Binding-site contacts:
Ligand atom O1 contacts residue SER63 of chain 1.A at 3.0 Å (h-bond).
Ligand atom C22 contacts residue VAL60 of chain 1.A at 3.8 Å (hydrophobic).
Ligand atom O2 contacts residue SER101 of chain 1.A at 3.5 Å.
Ligand atom C11 contacts residue SER101 of chain 1.A at 3.6 Å.
Ligand atom C34 contacts residue LEU230 of chain 1.A at 3.6 Å (hydrophobic).
Ligand atom C10 contacts residue SER101 of chain 1.A at 4.0 Å.
Ligand atom C5 contacts residue VAL126 of chain 1.A at 3.8 Å (hydrophobic).
Ligand atom O3 contacts residue HIS223 of chain 1.A at 3.8 Å.
Ligand atom C7 contacts residue ILE97 of chain 1.A at 3.8 Å (hydrophobic).
Ligand atom C10 contacts residue TRP112 of chain 1.A at 3.9 Å (hydrophobic).
Ligand atom C32 contacts residue VAL126 of chain 1.A at 4.0 Å (hydrophobic).
Ligand atom O1 contacts residue ARG100 of chain 1.A at 2.5 Å (salt-bridge).
Ligand atom C5 contacts residue TYR121 of chain 1.A at 4.0 Å (hydrophobic).
Ligand atom O3 contacts residue TYR227 of chain 1.A at 3.7 Å.
Ligand atom C30 contacts residue VAL126 of chain 1.A at 3.7 Å (hydrophobic).
Ligand atom C4 contacts residue VAL126 of chain 1.A at 3.7 Å (hydrophobic).
Ligand atom C12 contacts residue SER101 of chain 1.A at 3.7 Å.
Ligand atom C37 contacts residue TYR227 of chain 1.A at 3.7 Å (hydrophobic).
Ligand atom C17 contacts residue SER63 of chain 1.A at 3.6 Å.
Ligand atom O2 contacts residue SER104 of chain 1.A at 2.8 Å (h-bond).
Ligand atom O4 contacts residue HIS223 of chain 1.A at 2.1 Å (h-bond).
Ligand atom C14 contacts residue CYS114 of chain 1.A at 3.9 Å (hydrophobic).
Ligand atom C29 contacts residue THR132 of chain 1.A at 4.0 Å.
Ligand atom C24 contacts residue HIS223 of chain 1.A at 3.6 Å.
Ligand atom C12 contacts residue LEU59 of chain 1.A at 4.1 Å (hydrophobic).
Ligand atom C14 contacts residue SER104 of chain 1.A at 3.7 Å.
Ligand atom C25 contacts residue LEU135 of chain 1.A at 3.7 Å (hydrophobic).
Ligand atom O4 contacts residue PHE248 of chain 1.A at 3.8 Å.
Ligand atom C33 contacts residue LEU230 of chain 1.A at 4.0 Å (hydrophobic).
Ligand atom C31 contacts residue VAL126 of chain 1.A at 3.1 Å (hydrophobic).
Ligand atom C33 contacts residue LEU53 of chain 1.A at 3.6 Å (hydrophobic).
Ligand atom C16 contacts residue SER63 of chain 1.A at 3.8 Å.
Ligand atom O2 contacts residue TYR20 of chain 1.A at 3.3 Å (h-bond).
Ligand atom C16 contacts residue ARG100 of chain 1.A at 3.8 Å.
Ligand atom C23 contacts residue HIS223 of chain 1.A at 3.3 Å.
Ligand atom C18 contacts residue ILE97 of chain 1.A at 3.3 Å (hydrophobic).
Ligand atom C1 contacts residue TRP112 of chain 1.A at 4.0 Å (hydrophobic).
Ligand atom C6 contacts residue TRP112 of chain 1.A at 3.2 Å (hydrophobic).
Ligand atom C18 contacts residue SER63 of chain 1.A at 2.9 Å.
Ligand atom C13 contacts residue LEU59 of chain 1.A at 3.9 Å (hydrophobic).

Sequence of chain 1.A:
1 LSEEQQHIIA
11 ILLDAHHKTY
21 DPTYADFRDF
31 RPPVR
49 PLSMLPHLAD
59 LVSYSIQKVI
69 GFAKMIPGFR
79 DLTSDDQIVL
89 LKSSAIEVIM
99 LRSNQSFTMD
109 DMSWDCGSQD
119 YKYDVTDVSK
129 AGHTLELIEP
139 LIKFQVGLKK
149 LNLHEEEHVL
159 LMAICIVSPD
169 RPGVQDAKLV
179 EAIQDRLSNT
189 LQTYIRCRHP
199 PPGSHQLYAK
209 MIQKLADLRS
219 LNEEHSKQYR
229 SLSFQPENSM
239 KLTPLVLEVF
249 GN

A protein and the small-molecule ligand that binds it are described below.
Small molecule (SMILES): C=C1/C(=C/C=C2/CCC[C@]3(C)[C@@H]([C@H](C)C[C@H]4C[C@@](C)(O)C(=O)N4CCc4ccccc4)CC[C@@H]23)C[C@@H](O)C[C@@H]1O